Sequence of chain 1.B:
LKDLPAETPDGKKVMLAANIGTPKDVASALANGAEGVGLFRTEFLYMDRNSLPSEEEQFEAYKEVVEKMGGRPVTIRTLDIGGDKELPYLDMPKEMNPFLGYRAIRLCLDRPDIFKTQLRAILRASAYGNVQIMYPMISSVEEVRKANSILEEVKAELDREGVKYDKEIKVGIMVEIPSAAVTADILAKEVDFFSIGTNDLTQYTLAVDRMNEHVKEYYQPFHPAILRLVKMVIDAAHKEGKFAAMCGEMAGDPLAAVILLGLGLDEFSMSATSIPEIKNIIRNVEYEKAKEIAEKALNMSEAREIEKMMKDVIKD

Binding-site contacts:
Ligand atom CB contacts residue GLY254 of chain 1.B at 4.0 Å.
Ligand atom O contacts residue GLY254 of chain 1.B at 3.4 Å.
Ligand atom CB contacts residue LEU45 of chain 1.B at 3.7 Å (hydrophobic).
Ligand atom CA contacts residue ASN205 of chain 1.B at 4.1 Å.
Ligand atom CA contacts residue GLY203 of chain 1.B at 4.1 Å.
Ligand atom O contacts residue ASP206 of chain 1.B at 3.8 Å.
Ligand atom O contacts residue THR204 of chain 1.B at 3.3 Å (h-bond).
Ligand atom OXT contacts residue MET180 of chain 1.B at 4.2 Å.
Ligand atom C contacts residue ASP206 of chain 1.B at 3.9 Å.
Ligand atom O3 contacts residue MET180 of chain 1.B at 3.2 Å.
Ligand atom CA contacts residue MET180 of chain 1.B at 3.4 Å (hydrophobic).
Ligand atom O3 contacts residue MG1 of chain 1.E at 2.5 Å.
Ligand atom C contacts residue MET180 of chain 1.B at 4.0 Å (hydrophobic).
Ligand atom O3 contacts residue ARG83 of chain 1.B at 3.0 Å (salt-bridge).
Ligand atom C contacts residue MG1 of chain 1.E at 3.4 Å.
Ligand atom OXT contacts residue MG1 of chain 1.E at 2.6 Å.
Ligand atom OXT contacts residue ASP206 of chain 1.B at 3.1 Å (salt-bridge).
Ligand atom O contacts residue ASN205 of chain 1.B at 2.8 Å (h-bond).
Ligand atom CA contacts residue ARG83 of chain 1.B at 4.0 Å.
Ligand atom C contacts residue ASN205 of chain 1.B at 3.6 Å.
Ligand atom CB contacts residue ARG83 of chain 1.B at 4.4 Å.
Ligand atom CB contacts residue ASN205 of chain 1.B at 4.2 Å.
Ligand atom O3 contacts residue ASP206 of chain 1.B at 4.3 Å.
Ligand atom CB contacts residue CYS253 of chain 1.B at 3.6 Å (hydrophobic).
Ligand atom O3 contacts residue GLU182 of chain 1.B at 4.1 Å.
Ligand atom CB contacts residue GLY203 of chain 1.B at 4.3 Å.
Ligand atom OXT contacts residue GLY203 of chain 1.B at 3.5 Å (h-bond).
Ligand atom C contacts residue GLY203 of chain 1.B at 3.5 Å.
Ligand atom CB contacts residue MET180 of chain 1.B at 3.8 Å (hydrophobic).
Ligand atom C contacts residue GLU182 of chain 1.B at 4.2 Å.
Ligand atom C contacts residue THR204 of chain 1.B at 4.2 Å.
Ligand atom O contacts residue GLY203 of chain 1.B at 3.0 Å.
Ligand atom OXT contacts residue ASN205 of chain 1.B at 3.7 Å.
Ligand atom OXT contacts residue GLU182 of chain 1.B at 3.3 Å (salt-bridge).
Ligand atom CA contacts residue MG1 of chain 1.E at 3.4 Å.

A small-molecule ligand and the protein it binds are described below.
Small molecule (SMILES): CC(=O)C(=O)O